Sequence of chain 1.A:
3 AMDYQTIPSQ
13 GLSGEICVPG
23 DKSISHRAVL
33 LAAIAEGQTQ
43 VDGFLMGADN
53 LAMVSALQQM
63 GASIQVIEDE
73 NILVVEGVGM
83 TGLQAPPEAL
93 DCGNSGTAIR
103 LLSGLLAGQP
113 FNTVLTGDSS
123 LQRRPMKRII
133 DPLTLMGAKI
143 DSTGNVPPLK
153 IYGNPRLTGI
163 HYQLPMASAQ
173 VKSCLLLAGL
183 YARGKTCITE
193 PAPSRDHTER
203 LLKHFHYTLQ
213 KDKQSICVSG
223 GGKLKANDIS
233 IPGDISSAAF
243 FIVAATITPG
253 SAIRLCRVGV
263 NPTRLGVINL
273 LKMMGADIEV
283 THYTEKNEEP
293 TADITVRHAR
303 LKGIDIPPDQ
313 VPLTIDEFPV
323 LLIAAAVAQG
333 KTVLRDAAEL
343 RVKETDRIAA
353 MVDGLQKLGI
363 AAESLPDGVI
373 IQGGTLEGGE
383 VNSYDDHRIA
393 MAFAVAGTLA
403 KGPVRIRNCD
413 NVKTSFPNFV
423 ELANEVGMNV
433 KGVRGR

The small molecule below binds the protein below.
Small molecule (SMILES): O=C(O)C1=C[C@@H](O)[C@@H](O)[C@H](O)C1

Binding-site contacts:
Ligand atom C5 contacts residue THR99 of chain 1.A at 3.4 Å.
Ligand atom O3 contacts residue ARG29 of chain 1.A at 2.8 Å (salt-bridge).
Ligand atom C5 contacts residue SER25 of chain 1.A at 3.5 Å.
Ligand atom C1 contacts residue SER25 of chain 1.A at 3.5 Å.
Ligand atom C5 contacts residue S3P1 of chain 1.I at 0.2 Å.
Ligand atom O7 contacts residue ASP318 of chain 1.A at 2.7 Å (salt-bridge).
Ligand atom O2 contacts residue ALA171 of chain 1.A at 3.4 Å.
Ligand atom C8 contacts residue ASP318 of chain 1.A at 3.2 Å.
Ligand atom O7 contacts residue GPJ1 of chain 1.J at 3.0 Å (h-bond).
Ligand atom C1 contacts residue ARG197 of chain 1.A at 3.6 Å.
Ligand atom C6 contacts residue S3P1 of chain 1.I at 0.1 Å.
Ligand atom O2 contacts residue GLN172 of chain 1.A at 3.5 Å.
Ligand atom C6 contacts residue ASP318 of chain 1.A at 3.5 Å.
Ligand atom O12 contacts residue GPJ1 of chain 1.J at 3.6 Å.
Ligand atom C1 contacts residue ARG29 of chain 1.A at 3.5 Å.
Ligand atom O12 contacts residue LYS345 of chain 1.A at 2.9 Å (salt-bridge).
Ligand atom C10 contacts residue S3P1 of chain 1.I at 0.2 Å.
Ligand atom C9 contacts residue LYS345 of chain 1.A at 3.8 Å.
Ligand atom O7 contacts residue S3P1 of chain 1.I at 0.2 Å (h-bond).
Ligand atom O11 contacts residue LYS345 of chain 1.A at 2.9 Å (salt-bridge).
Ligand atom O2 contacts residue S3P1 of chain 1.I at 0.3 Å (h-bond).
Ligand atom O3 contacts residue THR99 of chain 1.A at 3.7 Å.
Ligand atom O12 contacts residue ASP318 of chain 1.A at 2.5 Å (salt-bridge).
Ligand atom O11 contacts residue S3P1 of chain 1.I at 0.4 Å (h-bond).
Ligand atom C9 contacts residue S3P1 of chain 1.I at 0.2 Å.
Ligand atom O2 contacts residue ARG29 of chain 1.A at 2.8 Å (salt-bridge).
Ligand atom C4 contacts residue GLN172 of chain 1.A at 3.8 Å.
Ligand atom C6 contacts residue GPJ1 of chain 1.J at 3.7 Å.
Ligand atom C8 contacts residue S3P1 of chain 1.I at 0.2 Å.
Ligand atom O3 contacts residue S3P1 of chain 1.I at 0.1 Å (h-bond).
Ligand atom O7 contacts residue LYS24 of chain 1.A at 3.3 Å (salt-bridge).
Ligand atom O11 contacts residue PO41 of chain 1.G at 2.4 Å (h-bond).
Ligand atom O2 contacts residue ARG197 of chain 1.A at 3.8 Å.
Ligand atom O3 contacts residue SER25 of chain 1.A at 2.7 Å (h-bond).
Ligand atom C6 contacts residue GLN172 of chain 1.A at 3.8 Å.
Ligand atom C4 contacts residue S3P1 of chain 1.I at 0.1 Å.
Ligand atom O12 contacts residue S3P1 of chain 1.I at 0.3 Å (h-bond).
Ligand atom C9 contacts residue PO41 of chain 1.G at 3.0 Å.
Ligand atom C1 contacts residue S3P1 of chain 1.I at 0.2 Å.
Ligand atom O11 contacts residue GLN172 of chain 1.A at 3.3 Å (h-bond).